Binding-site contacts:
Ligand atom O7 contacts residue ASN591 of chain 1.C at 3.8 Å.
Ligand atom C2 contacts residue ASN591 of chain 1.C at 2.4 Å.
Ligand atom C5 contacts residue ASN591 of chain 1.C at 3.7 Å.
Ligand atom N2 contacts residue ASN591 of chain 1.C at 2.9 Å (h-bond).
Ligand atom O7 contacts residue THR592 of chain 1.C at 2.9 Å (h-bond).
Ligand atom C3 contacts residue ASN591 of chain 1.C at 3.8 Å.
Ligand atom C8 contacts residue THR592 of chain 1.C at 3.7 Å.
Ligand atom C7 contacts residue THR592 of chain 1.C at 3.5 Å.
Ligand atom C4 contacts residue ASN591 of chain 1.C at 4.2 Å.
Ligand atom C1 contacts residue ASN591 of chain 1.C at 1.4 Å.
Ligand atom O5 contacts residue ASN591 of chain 1.C at 2.4 Å (h-bond).
Ligand atom C7 contacts residue ASN591 of chain 1.C at 3.5 Å.

Sequence of chain 1.C:
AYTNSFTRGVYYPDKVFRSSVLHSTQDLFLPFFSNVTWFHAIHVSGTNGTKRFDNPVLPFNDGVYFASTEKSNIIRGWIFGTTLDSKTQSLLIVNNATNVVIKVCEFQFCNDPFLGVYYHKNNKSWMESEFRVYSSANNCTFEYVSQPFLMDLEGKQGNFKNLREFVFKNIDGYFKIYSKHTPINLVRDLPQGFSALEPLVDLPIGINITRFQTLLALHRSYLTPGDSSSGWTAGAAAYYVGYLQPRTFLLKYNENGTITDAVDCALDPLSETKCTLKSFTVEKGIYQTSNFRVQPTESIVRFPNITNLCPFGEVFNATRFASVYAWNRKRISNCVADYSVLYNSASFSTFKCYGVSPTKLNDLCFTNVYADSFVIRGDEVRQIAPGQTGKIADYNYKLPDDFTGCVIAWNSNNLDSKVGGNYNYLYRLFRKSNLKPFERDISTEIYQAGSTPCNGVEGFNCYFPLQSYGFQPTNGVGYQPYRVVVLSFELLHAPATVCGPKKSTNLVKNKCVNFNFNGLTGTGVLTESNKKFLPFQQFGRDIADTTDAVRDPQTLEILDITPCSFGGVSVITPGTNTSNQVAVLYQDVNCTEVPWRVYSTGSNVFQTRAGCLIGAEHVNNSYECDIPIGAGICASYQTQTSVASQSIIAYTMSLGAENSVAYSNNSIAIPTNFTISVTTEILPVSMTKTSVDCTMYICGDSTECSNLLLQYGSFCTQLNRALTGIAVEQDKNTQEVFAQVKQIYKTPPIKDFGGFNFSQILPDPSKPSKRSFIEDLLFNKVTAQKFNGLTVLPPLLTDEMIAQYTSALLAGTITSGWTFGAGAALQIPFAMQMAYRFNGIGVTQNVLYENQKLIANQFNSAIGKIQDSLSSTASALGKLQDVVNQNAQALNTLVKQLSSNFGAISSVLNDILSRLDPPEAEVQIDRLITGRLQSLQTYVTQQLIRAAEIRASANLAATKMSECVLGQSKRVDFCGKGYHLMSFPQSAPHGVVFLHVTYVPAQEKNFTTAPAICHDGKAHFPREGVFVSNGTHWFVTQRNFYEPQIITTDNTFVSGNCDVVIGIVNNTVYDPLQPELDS

The protein below binds the small molecule below.
Small molecule (SMILES): CC(=O)N[C@@H]1[C@@H](O)[C@H](O)[C@@H](CO)O[C@H]1O